Binding-site contacts:
Ligand atom C01 contacts residue LEU33 of chain 1.A at 4.2 Å (hydrophobic).
Ligand atom C04 contacts residue ILE78 of chain 1.A at 4.0 Å (hydrophobic).
Ligand atom C04 contacts residue LEU33 of chain 1.A at 4.3 Å (hydrophobic).
Ligand atom C05 contacts residue ILE78 of chain 1.A at 4.0 Å (hydrophobic).
Ligand atom N14 contacts residue ASP46 of chain 1.A at 3.8 Å.
Ligand atom C04 contacts residue GLU77 of chain 1.A at 4.4 Å.
Ligand atom C05 contacts residue TYR47 of chain 1.A at 4.1 Å (hydrophobic).
Ligand atom N12 contacts residue TYR47 of chain 1.A at 4.5 Å.
Ligand atom N09 contacts residue ASP46 of chain 1.A at 2.3 Å (salt-bridge).
Ligand atom C07 contacts residue ASP46 of chain 1.A at 3.9 Å.
Ligand atom C08 contacts residue ASP46 of chain 1.A at 3.0 Å.
Ligand atom C06 contacts residue LEU33 of chain 1.A at 4.0 Å (hydrophobic).
Ligand atom C08 contacts residue LEU33 of chain 1.A at 4.2 Å (hydrophobic).
Ligand atom N14 contacts residue TYR47 of chain 1.A at 4.4 Å.
Ligand atom N14 contacts residue ASP43 of chain 1.A at 4.4 Å.
Ligand atom C15 contacts residue ASP43 of chain 1.A at 3.1 Å.
Ligand atom C03 contacts residue THR29 of chain 1.A at 4.3 Å.
Ligand atom C03 contacts residue LEU33 of chain 1.A at 4.0 Å (hydrophobic).
Ligand atom C10 contacts residue ASP46 of chain 1.A at 3.4 Å.
Ligand atom C07 contacts residue LEU33 of chain 1.A at 3.7 Å (hydrophobic).
Ligand atom C06 contacts residue TYR47 of chain 1.A at 4.0 Å (hydrophobic).
Ligand atom C06 contacts residue ASP46 of chain 1.A at 3.9 Å.
Ligand atom C05 contacts residue LEU33 of chain 1.A at 4.3 Å (hydrophobic).
Ligand atom C15 contacts residue ASP46 of chain 1.A at 3.4 Å.
Ligand atom N13 contacts residue TYR47 of chain 1.A at 4.4 Å.
Ligand atom C02 contacts residue LEU33 of chain 1.A at 3.7 Å (hydrophobic).

This small molecule binds to this protein.
Small molecule (SMILES): Cc1ccccc1CNc1nnnn1C

Sequence of chain 1.A:
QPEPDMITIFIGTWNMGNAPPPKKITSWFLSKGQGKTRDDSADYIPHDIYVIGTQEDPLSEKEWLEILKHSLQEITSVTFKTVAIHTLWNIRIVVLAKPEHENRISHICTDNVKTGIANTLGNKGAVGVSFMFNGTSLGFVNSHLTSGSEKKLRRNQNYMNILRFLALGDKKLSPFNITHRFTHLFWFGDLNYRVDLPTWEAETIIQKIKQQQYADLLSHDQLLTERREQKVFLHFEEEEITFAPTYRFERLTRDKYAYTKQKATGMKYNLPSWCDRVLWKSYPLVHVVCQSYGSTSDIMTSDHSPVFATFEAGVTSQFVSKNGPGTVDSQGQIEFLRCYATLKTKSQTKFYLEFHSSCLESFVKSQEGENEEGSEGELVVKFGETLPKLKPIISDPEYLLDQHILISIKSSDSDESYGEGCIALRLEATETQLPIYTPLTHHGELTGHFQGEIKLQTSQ